A small-molecule ligand and the protein it binds are described below.
Small molecule (SMILES): CC(=O)N[C@H]1[C@H](O[C@H]2[C@H](O)[C@@H](NC(C)=O)CO[C@@H]2CO)O[C@H](CO)[C@@H](O)[C@@H]1O

Sequence of chain 1.D:
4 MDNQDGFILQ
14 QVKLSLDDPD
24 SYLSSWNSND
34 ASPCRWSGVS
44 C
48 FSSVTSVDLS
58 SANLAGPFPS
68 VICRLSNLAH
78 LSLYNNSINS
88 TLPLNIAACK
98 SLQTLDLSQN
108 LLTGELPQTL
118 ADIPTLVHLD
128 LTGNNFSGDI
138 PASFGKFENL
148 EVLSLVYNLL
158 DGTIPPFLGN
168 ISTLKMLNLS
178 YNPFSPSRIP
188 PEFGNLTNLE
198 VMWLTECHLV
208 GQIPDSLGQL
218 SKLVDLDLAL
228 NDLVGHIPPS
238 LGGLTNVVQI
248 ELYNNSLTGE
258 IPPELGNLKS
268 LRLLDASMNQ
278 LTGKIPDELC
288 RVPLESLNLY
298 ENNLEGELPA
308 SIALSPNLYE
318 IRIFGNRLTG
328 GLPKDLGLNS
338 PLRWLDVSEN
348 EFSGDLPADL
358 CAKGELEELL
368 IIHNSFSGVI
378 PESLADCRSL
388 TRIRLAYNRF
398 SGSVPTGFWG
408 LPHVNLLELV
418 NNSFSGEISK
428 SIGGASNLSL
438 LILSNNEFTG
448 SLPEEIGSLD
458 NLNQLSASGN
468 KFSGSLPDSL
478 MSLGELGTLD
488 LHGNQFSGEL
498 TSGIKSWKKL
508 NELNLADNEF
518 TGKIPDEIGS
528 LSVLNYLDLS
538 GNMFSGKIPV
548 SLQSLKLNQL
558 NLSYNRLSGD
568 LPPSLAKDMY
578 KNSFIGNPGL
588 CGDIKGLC

Binding-site contacts:
Ligand atom C8 contacts residue SER5 of chain 1.F at 4.4 Å.
Ligand atom C8 contacts residue HIS125 of chain 1.D at 3.6 Å.
Ligand atom C1 contacts residue ASN175 of chain 1.D at 1.4 Å.
Ligand atom C8 contacts residue ASP222 of chain 1.D at 3.9 Å.
Ligand atom C3 contacts residue ASN175 of chain 1.D at 3.8 Å.
Ligand atom C2 contacts residue ASN175 of chain 1.D at 2.4 Å.
Ligand atom O7 contacts residue SER151 of chain 1.D at 3.6 Å.
Ligand atom O6 contacts residue SER5 of chain 1.F at 3.5 Å.
Ligand atom C6 contacts residue SER5 of chain 1.F at 4.3 Å.
Ligand atom C6 contacts residue VAL198 of chain 1.D at 3.9 Å (hydrophobic).
Ligand atom C5 contacts residue ASN175 of chain 1.D at 3.7 Å.
Ligand atom C6 contacts residue ASP222 of chain 1.D at 4.5 Å.
Ligand atom C7 contacts residue ASP127 of chain 1.D at 4.3 Å.
Ligand atom O6 contacts residue VAL198 of chain 1.D at 3.5 Å.
Ligand atom O6 contacts residue ASP222 of chain 1.D at 3.8 Å.
Ligand atom C5 contacts residue VAL198 of chain 1.D at 4.0 Å (hydrophobic).
Ligand atom C7 contacts residue SER151 of chain 1.D at 3.9 Å.
Ligand atom O5 contacts residue ASN175 of chain 1.D at 2.3 Å (h-bond).
Ligand atom C4 contacts residue ASN175 of chain 1.D at 4.2 Å.
Ligand atom C1 contacts residue TRP200 of chain 1.D at 4.2 Å (hydrophobic).
Ligand atom N2 contacts residue ASN175 of chain 1.D at 2.9 Å (h-bond).
Ligand atom O5 contacts residue VAL198 of chain 1.D at 3.8 Å.
Ligand atom C8 contacts residue SER151 of chain 1.D at 3.8 Å.
Ligand atom C8 contacts residue ASP127 of chain 1.D at 3.6 Å.
Ligand atom C8 contacts residue VAL149 of chain 1.D at 4.1 Å (hydrophobic).
Ligand atom C8 contacts residue GLN246 of chain 1.D at 4.1 Å.
Ligand atom O5 contacts residue TRP200 of chain 1.D at 3.5 Å.
Ligand atom C1 contacts residue MET173 of chain 1.D at 4.2 Å (hydrophobic).
Ligand atom C7 contacts residue ASN175 of chain 1.D at 3.6 Å.
Ligand atom O7 contacts residue ASN175 of chain 1.D at 3.9 Å.
Ligand atom O7 contacts residue ASP127 of chain 1.D at 4.0 Å.
Ligand atom O6 contacts residue TRP200 of chain 1.D at 3.5 Å.

Sequence of chain 1.F:
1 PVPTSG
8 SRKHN